Binding-site contacts:
Ligand atom O2 contacts residue SER227 of chain 3.A at 3.5 Å.
Ligand atom N9 contacts residue ARG177 of chain 3.A at 3.3 Å.
Ligand atom O6 contacts residue GLN229 of chain 3.A at 2.0 Å.
Ligand atom N8 contacts residue PHE160 of chain 3.A at 3.6 Å.
Ligand atom N7 contacts residue ALA57 of chain 4.A at 3.6 Å.
Ligand atom C2 contacts residue PHE160 of chain 3.A at 3.7 Å (hydrophobic).
Ligand atom N1 contacts residue GLN229 of chain 3.A at 3.0 Å (h-bond).
Ligand atom DN1 contacts residue GLN229 of chain 3.A at 2.0 Å.
Ligand atom DN9 contacts residue PHE160 of chain 3.A at 3.7 Å.
Ligand atom C2 contacts residue ARG177 of chain 3.A at 2.7 Å.
Ligand atom DN9 contacts residue ARG177 of chain 3.A at 3.0 Å.
Ligand atom O6 contacts residue ILE55 of chain 4.A at 3.5 Å.
Ligand atom C2 contacts residue VAL228 of chain 3.A at 3.1 Å (hydrophobic).
Ligand atom C6 contacts residue GLN229 of chain 3.A at 3.0 Å.
Ligand atom DN1 contacts residue VAL228 of chain 3.A at 3.1 Å.
Ligand atom N7 contacts residue ASP59 of chain 4.A at 3.5 Å.
Ligand atom N7 contacts residue PHE160 of chain 3.A at 3.5 Å.
Ligand atom N3 contacts residue ARG177 of chain 3.A at 2.1 Å.
Ligand atom C2 contacts residue ASN255 of chain 3.A at 3.4 Å.
Ligand atom N1 contacts residue VAL228 of chain 3.A at 3.6 Å.
Ligand atom C4 contacts residue PHE160 of chain 3.A at 3.3 Å (hydrophobic).
Ligand atom O2 contacts residue GLN229 of chain 3.A at 3.8 Å.
Ligand atom DN9 contacts residue LEU171 of chain 3.A at 3.5 Å.
Ligand atom O2 contacts residue ASN255 of chain 3.A at 3.8 Å.
Ligand atom C5 contacts residue THR58 of chain 4.A at 3.1 Å.
Ligand atom N8 contacts residue THR58 of chain 4.A at 2.8 Å.
Ligand atom N8 contacts residue ASP59 of chain 4.A at 3.0 Å.
Ligand atom N7 contacts residue THR58 of chain 4.A at 2.0 Å.
Ligand atom N8 contacts residue LEU171 of chain 3.A at 3.7 Å.
Ligand atom C4 contacts residue ASN255 of chain 3.A at 3.4 Å.
Ligand atom N3 contacts residue ASN255 of chain 3.A at 2.9 Å.
Ligand atom N9 contacts residue PHE160 of chain 3.A at 3.5 Å.
Ligand atom N1 contacts residue PHE160 of chain 3.A at 3.6 Å.
Ligand atom O2 contacts residue VAL228 of chain 3.A at 2.0 Å.
Ligand atom C5 contacts residue PHE160 of chain 3.A at 3.3 Å (hydrophobic).
Ligand atom C6 contacts residue PHE160 of chain 3.A at 3.4 Å (hydrophobic).
Ligand atom O6 contacts residue THR58 of chain 4.A at 3.7 Å.
Ligand atom O2 contacts residue ARG177 of chain 3.A at 2.0 Å.
Ligand atom N3 contacts residue PHE160 of chain 3.A at 3.7 Å.
Ligand atom C4 contacts residue ARG177 of chain 3.A at 3.0 Å.

Sequence of chain 3.A:
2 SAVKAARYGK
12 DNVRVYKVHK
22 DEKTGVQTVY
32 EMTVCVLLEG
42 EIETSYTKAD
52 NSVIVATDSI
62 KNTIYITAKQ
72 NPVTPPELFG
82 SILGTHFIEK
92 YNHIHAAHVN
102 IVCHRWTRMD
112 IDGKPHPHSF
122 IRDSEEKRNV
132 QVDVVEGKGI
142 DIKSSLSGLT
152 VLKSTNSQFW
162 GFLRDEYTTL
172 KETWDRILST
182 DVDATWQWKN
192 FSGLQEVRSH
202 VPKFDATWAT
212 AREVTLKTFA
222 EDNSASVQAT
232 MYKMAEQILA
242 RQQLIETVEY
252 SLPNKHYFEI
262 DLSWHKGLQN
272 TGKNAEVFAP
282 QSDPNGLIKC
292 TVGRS

The small molecule below binds the protein below.
Small molecule (SMILES): O=c1[nH]c(=O)c2nn[nH]c2[nH]1

Sequence of chain 4.A:
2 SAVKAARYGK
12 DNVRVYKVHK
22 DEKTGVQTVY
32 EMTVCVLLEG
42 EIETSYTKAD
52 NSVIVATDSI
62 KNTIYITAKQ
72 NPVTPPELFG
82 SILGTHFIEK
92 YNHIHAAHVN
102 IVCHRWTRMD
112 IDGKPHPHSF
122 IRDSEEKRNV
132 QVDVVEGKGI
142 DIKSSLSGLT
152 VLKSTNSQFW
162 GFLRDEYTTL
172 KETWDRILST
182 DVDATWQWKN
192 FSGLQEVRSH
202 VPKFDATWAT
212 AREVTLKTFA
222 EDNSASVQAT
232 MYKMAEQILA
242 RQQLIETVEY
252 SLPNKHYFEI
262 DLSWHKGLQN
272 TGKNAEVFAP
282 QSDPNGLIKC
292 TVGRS